Sequence of chain 1.I:
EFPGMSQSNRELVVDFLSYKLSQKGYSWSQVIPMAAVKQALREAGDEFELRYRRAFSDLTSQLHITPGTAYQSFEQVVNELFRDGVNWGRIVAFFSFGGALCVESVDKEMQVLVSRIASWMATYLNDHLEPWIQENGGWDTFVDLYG

The small molecule below binds the protein below.
Small molecule (SMILES): CC1(C)CCC(c2ccc(Cl)cc2)=C(CN2CCN(c3ccc(C(=O)NS(=O)(=O)c4ccc(N[C@H](CCN5CCOCC5)CSc5ccccc5)c(S(=O)(=O)C(F)(F)F)c4)cc3)CC2)C1

Binding-site contacts:
Ligand atom F59 contacts residue TYR202 of chain 1.I at 3.7 Å.
Ligand atom S62 contacts residue GLU103 of chain 1.I at 3.6 Å.
Ligand atom F61 contacts residue LEU201 of chain 1.I at 3.8 Å.
Ligand atom O56 contacts residue TRP144 of chain 1.I at 3.7 Å.
Ligand atom C1 contacts residue PHE104 of chain 1.I at 3.7 Å (hydrophobic).
Ligand atom F59 contacts residue PHE198 of chain 1.I at 3.0 Å.
Ligand atom O55 contacts residue GLY145 of chain 1.I at 3.3 Å (h-bond).
Ligand atom C45 contacts residue GLU103 of chain 1.I at 3.4 Å.
Ligand atom C32 contacts residue TYR108 of chain 1.I at 3.8 Å (hydrophobic).
Ligand atom C1 contacts residue GLY145 of chain 1.I at 3.4 Å.
Ligand atom F60 contacts residue TRP144 of chain 1.I at 3.7 Å.
Ligand atom S64 contacts residue GLY145 of chain 1.I at 3.8 Å.
Ligand atom C38 contacts residue TYR202 of chain 1.I at 3.3 Å (hydrophobic).
Ligand atom S62 contacts residue ARG107 of chain 1.I at 3.5 Å (salt-bridge).
Ligand atom C28 contacts residue VAL133 of chain 1.I at 3.8 Å (hydrophobic).
Ligand atom C15 contacts residue ALA149 of chain 1.I at 3.4 Å (hydrophobic).
Ligand atom N50 contacts residue GLU103 of chain 1.I at 3.0 Å (salt-bridge).
Ligand atom C37 contacts residue GLU103 of chain 1.I at 3.2 Å.
Ligand atom N52 contacts residue GLY145 of chain 1.I at 3.4 Å.
Ligand atom N52 contacts residue ASN143 of chain 1.I at 3.8 Å.
Ligand atom O55 contacts residue PHE198 of chain 1.I at 3.8 Å.
Ligand atom C8 contacts residue TYR108 of chain 1.I at 3.5 Å (hydrophobic).
Ligand atom O56 contacts residue ASN143 of chain 1.I at 3.5 Å (h-bond).
Ligand atom CL6 contacts residue PHE112 of chain 1.I at 3.1 Å.
Ligand atom C3 contacts residue VAL148 of chain 1.I at 3.8 Å (hydrophobic).
Ligand atom C44 contacts residue GLU103 of chain 1.I at 3.3 Å.
Ligand atom O55 contacts residue VAL148 of chain 1.I at 3.8 Å.
Ligand atom C40 contacts residue LEU137 of chain 1.I at 3.4 Å (hydrophobic).
Ligand atom F61 contacts residue TYR202 of chain 1.I at 3.6 Å.
Ligand atom C6 contacts residue TYR108 of chain 1.I at 3.5 Å (hydrophobic).
Ligand atom C35 contacts residue GLU103 of chain 1.I at 3.1 Å.
Ligand atom O56 contacts residue GLY145 of chain 1.I at 3.0 Å (h-bond).
Ligand atom C36 contacts residue GLU103 of chain 1.I at 3.7 Å.
Ligand atom C16 contacts residue GLY145 of chain 1.I at 3.5 Å.
Ligand atom C41 contacts residue GLU136 of chain 1.I at 3.4 Å.
Ligand atom O55 contacts residue TRP144 of chain 1.I at 3.2 Å.
Ligand atom F60 contacts residue LEU201 of chain 1.I at 3.8 Å.
Ligand atom C36 contacts residue TYR202 of chain 1.I at 3.0 Å (hydrophobic).
Ligand atom C7 contacts residue GLY145 of chain 1.I at 3.8 Å.
Ligand atom O54 contacts residue TYR202 of chain 1.I at 3.7 Å.